A protein and the small-molecule ligand that binds it are described below.
Small molecule (SMILES): CC(=O)N[C@@H]1[C@@H](O)[C@H](O)[C@@H](CO)O[C@H]1O

Sequence of chain 1.C:
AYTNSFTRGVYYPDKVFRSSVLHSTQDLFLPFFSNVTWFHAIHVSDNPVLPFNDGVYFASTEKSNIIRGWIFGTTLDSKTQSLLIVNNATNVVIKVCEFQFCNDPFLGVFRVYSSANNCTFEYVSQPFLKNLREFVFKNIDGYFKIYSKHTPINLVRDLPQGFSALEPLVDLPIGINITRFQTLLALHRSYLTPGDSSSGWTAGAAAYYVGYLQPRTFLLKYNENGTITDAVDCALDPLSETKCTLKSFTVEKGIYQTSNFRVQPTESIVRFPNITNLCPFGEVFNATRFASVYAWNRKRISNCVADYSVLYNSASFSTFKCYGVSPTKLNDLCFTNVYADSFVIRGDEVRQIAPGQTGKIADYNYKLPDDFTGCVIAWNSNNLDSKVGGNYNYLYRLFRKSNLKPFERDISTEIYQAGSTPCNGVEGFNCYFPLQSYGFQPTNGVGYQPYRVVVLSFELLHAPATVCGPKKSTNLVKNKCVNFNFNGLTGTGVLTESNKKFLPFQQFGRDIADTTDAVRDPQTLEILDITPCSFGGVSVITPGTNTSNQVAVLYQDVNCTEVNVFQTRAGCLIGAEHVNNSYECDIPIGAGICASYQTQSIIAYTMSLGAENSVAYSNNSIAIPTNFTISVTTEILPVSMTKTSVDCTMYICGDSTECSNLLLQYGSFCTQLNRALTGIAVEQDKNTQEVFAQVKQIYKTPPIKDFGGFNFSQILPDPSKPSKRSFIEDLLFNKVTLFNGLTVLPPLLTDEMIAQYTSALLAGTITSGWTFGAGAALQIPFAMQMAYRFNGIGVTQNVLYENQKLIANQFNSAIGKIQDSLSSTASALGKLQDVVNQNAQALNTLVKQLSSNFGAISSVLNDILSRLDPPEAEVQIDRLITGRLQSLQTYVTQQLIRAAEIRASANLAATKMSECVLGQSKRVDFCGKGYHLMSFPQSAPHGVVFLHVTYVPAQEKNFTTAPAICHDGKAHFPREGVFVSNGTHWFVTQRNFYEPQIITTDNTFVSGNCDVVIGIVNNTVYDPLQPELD

Binding-site contacts:
Ligand atom C1 contacts residue ASN616 of chain 1.C at 1.4 Å.
Ligand atom O5 contacts residue ASN616 of chain 1.C at 2.4 Å (h-bond).
Ligand atom C2 contacts residue ASN616 of chain 1.C at 2.5 Å.
Ligand atom C5 contacts residue ASN616 of chain 1.C at 3.7 Å.
Ligand atom C7 contacts residue ASN616 of chain 1.C at 3.5 Å.
Ligand atom O7 contacts residue ASN616 of chain 1.C at 3.7 Å.
Ligand atom C4 contacts residue ASN616 of chain 1.C at 4.3 Å.
Ligand atom C3 contacts residue ASN616 of chain 1.C at 3.8 Å.
Ligand atom C8 contacts residue GLN644 of chain 1.C at 3.8 Å.
Ligand atom N2 contacts residue ASN616 of chain 1.C at 2.9 Å (h-bond).